Sequence of chain 1.A:
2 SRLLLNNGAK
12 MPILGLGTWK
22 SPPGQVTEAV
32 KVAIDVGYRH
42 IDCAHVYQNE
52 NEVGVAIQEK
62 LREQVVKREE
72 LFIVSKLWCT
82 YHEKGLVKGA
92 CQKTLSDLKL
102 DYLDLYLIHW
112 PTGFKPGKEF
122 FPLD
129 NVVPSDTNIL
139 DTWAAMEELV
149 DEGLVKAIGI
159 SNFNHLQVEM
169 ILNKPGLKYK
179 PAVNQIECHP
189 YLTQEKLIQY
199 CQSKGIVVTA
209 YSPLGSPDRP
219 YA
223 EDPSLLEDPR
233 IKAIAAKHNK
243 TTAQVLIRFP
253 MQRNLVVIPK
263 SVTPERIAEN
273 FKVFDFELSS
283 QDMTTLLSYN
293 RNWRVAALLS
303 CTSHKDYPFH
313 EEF

Binding-site contacts:
Ligand atom C5 contacts residue TRP20 of chain 1.A at 4.2 Å (hydrophobic).
Ligand atom C8 contacts residue NAP1 of chain 1.B at 3.6 Å.
Ligand atom CL2 contacts residue TRP20 of chain 1.A at 3.7 Å.
Ligand atom C7 contacts residue TYR48 of chain 1.A at 4.0 Å (hydrophobic).
Ligand atom O2 contacts residue TYR48 of chain 1.A at 3.0 Å (h-bond).
Ligand atom C2 contacts residue TRP20 of chain 1.A at 3.5 Å (hydrophobic).
Ligand atom C8 contacts residue TYR48 of chain 1.A at 4.0 Å (hydrophobic).
Ligand atom C6 contacts residue TRP20 of chain 1.A at 3.8 Å (hydrophobic).
Ligand atom O2 contacts residue HIS110 of chain 1.A at 2.6 Å (h-bond).
Ligand atom CL1 contacts residue ALA298 of chain 1.A at 3.4 Å.
Ligand atom C7 contacts residue NAP1 of chain 1.B at 3.9 Å.
Ligand atom C8 contacts residue HIS110 of chain 1.A at 3.3 Å.
Ligand atom CL1 contacts residue TRP20 of chain 1.A at 3.6 Å.
Ligand atom O2 contacts residue NAP1 of chain 1.B at 3.1 Å (h-bond).
Ligand atom C1 contacts residue TRP20 of chain 1.A at 3.5 Å (hydrophobic).
Ligand atom C3 contacts residue TRP20 of chain 1.A at 3.8 Å (hydrophobic).
Ligand atom CL2 contacts residue TYR48 of chain 1.A at 4.1 Å.
Ligand atom C4 contacts residue TRP20 of chain 1.A at 4.2 Å (hydrophobic).
Ligand atom O1 contacts residue NAP1 of chain 1.B at 3.7 Å.
Ligand atom O1 contacts residue TRP111 of chain 1.A at 3.0 Å (h-bond).
Ligand atom C7 contacts residue TRP20 of chain 1.A at 3.5 Å (hydrophobic).
Ligand atom O1 contacts residue HIS110 of chain 1.A at 3.3 Å (h-bond).
Ligand atom CL2 contacts residue VAL47 of chain 1.A at 3.7 Å.
Ligand atom C8 contacts residue TRP111 of chain 1.A at 4.1 Å (hydrophobic).
Ligand atom O2 contacts residue TRP111 of chain 1.A at 4.4 Å.
Ligand atom CL1 contacts residue NAP1 of chain 1.B at 4.1 Å.
Ligand atom O1 contacts residue TRP79 of chain 1.A at 4.3 Å.

The small molecule below binds the protein below.
Small molecule (SMILES): O=C(O)Cc1c(Cl)cccc1Cl